Binding-site contacts:
Ligand atom N10 contacts residue FMN1 of chain 1.C at 0.5 Å (h-bond).
Ligand atom O2P contacts residue FMN1 of chain 1.C at 0.7 Å (h-bond).
Ligand atom C10 contacts residue FMN1 of chain 1.C at 0.6 Å.
Ligand atom C6 contacts residue FMN1 of chain 1.C at 0.2 Å.
Ligand atom N1 contacts residue FMN1 of chain 1.C at 0.8 Å (h-bond).
Ligand atom O3P contacts residue ARG41 of chain 1.A at 2.9 Å (salt-bridge).
Ligand atom O4' contacts residue FMN1 of chain 1.C at 0.9 Å (h-bond).
Ligand atom C1B contacts residue FMN1 of chain 1.C at 0.5 Å.
Ligand atom O2B contacts residue FMN1 of chain 1.C at 0.5 Å (h-bond).
Ligand atom O2B contacts residue ASN39 of chain 1.A at 2.6 Å (h-bond).
Ligand atom O2P contacts residue ARG57 of chain 1.A at 2.6 Å (salt-bridge).
Ligand atom C10 contacts residue CYS40 of chain 1.A at 2.6 Å (hydrophobic).
Ligand atom O3' contacts residue FMN1 of chain 1.C at 0.3 Å (h-bond).
Ligand atom C7 contacts residue FMN1 of chain 1.C at 0.2 Å.
Ligand atom O1P contacts residue ARG41 of chain 1.A at 2.8 Å (salt-bridge).
Ligand atom C5A contacts residue FMN1 of chain 1.C at 0.2 Å.
Ligand atom C7M contacts residue FMN1 of chain 1.C at 0.4 Å.
Ligand atom C8M contacts residue FMN1 of chain 1.C at 0.3 Å.
Ligand atom C9A contacts residue FMN1 of chain 1.C at 0.3 Å.
Ligand atom O4 contacts residue FMN1 of chain 1.C at 0.6 Å (h-bond).
Ligand atom N5 contacts residue CYS40 of chain 1.A at 2.4 Å (h-bond).
Ligand atom O2 contacts residue FMN1 of chain 1.C at 1.1 Å (h-bond).
Ligand atom C4B contacts residue FMN1 of chain 1.C at 0.3 Å.
Ligand atom O3P contacts residue FMN1 of chain 1.C at 0.8 Å (h-bond).
Ligand atom P contacts residue FMN1 of chain 1.C at 0.7 Å.
Ligand atom C4A contacts residue FMN1 of chain 1.C at 0.8 Å.
Ligand atom C3B contacts residue FMN1 of chain 1.C at 0.1 Å.
Ligand atom C4 contacts residue CYS40 of chain 1.A at 2.5 Å (hydrophobic).
Ligand atom C5B contacts residue FMN1 of chain 1.C at 0.4 Å.
Ligand atom C8 contacts residue FMN1 of chain 1.C at 0.1 Å.
Ligand atom N5 contacts residue FMN1 of chain 1.C at 0.3 Å (h-bond).
Ligand atom O1P contacts residue FMN1 of chain 1.C at 0.8 Å (h-bond).
Ligand atom C4A contacts residue CYS40 of chain 1.A at 1.8 Å (hydrophobic).
Ligand atom N3 contacts residue ASN72 of chain 1.A at 2.7 Å (h-bond).
Ligand atom C2 contacts residue FMN1 of chain 1.C at 0.9 Å.
Ligand atom C9 contacts residue FMN1 of chain 1.C at 0.2 Å.
Ligand atom N3 contacts residue FMN1 of chain 1.C at 0.8 Å (h-bond).
Ligand atom C4 contacts residue FMN1 of chain 1.C at 0.6 Å.
Ligand atom O5' contacts residue FMN1 of chain 1.C at 0.9 Å (h-bond).
Ligand atom C2B contacts residue FMN1 of chain 1.C at 0.4 Å.

Sequence of chain 1.A:
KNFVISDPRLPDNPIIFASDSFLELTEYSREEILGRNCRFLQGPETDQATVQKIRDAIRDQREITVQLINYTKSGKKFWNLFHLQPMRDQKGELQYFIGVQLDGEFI

The protein below binds the small molecule below.
Small molecule (SMILES): CCCCCCCCCCC[C@H](CC(=O)O)c1c(C)c(C)cc2c1nc1c(=O)[nH]c(=O)nc-1n2C[C@H](O)[C@H](O)[C@H](O)COP(=O)(O)O